Sequence of chain 1.H:
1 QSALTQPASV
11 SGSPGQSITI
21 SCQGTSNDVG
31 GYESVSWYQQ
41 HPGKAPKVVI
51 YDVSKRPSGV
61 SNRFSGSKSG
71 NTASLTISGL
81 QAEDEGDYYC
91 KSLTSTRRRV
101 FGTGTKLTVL

Sequence of chain 1.E:
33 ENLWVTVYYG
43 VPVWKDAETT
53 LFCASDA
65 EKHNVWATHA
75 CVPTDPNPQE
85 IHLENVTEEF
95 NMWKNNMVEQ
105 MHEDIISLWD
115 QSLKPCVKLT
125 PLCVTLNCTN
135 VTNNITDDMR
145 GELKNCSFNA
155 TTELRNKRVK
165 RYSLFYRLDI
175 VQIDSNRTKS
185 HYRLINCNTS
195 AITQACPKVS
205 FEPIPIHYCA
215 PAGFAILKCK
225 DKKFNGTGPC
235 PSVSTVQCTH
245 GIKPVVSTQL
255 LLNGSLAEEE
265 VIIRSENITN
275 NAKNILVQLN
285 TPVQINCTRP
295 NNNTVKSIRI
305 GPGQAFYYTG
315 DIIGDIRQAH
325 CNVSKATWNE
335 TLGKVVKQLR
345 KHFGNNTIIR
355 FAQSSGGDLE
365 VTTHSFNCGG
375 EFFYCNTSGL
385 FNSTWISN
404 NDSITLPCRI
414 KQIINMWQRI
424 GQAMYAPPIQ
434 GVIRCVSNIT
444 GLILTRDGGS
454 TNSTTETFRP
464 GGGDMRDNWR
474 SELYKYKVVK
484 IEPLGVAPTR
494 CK

Sequence of chain 1.G:
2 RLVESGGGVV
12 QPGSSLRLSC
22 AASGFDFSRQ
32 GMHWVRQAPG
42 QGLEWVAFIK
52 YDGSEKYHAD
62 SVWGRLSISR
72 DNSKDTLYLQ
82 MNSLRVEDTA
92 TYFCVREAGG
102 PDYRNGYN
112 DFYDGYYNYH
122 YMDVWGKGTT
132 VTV

The small molecule below binds the protein below.
Small molecule (SMILES): CC(=O)N[C@H]1[C@H](O[C@H]2[C@H](O)[C@@H](NC(C)=O)CO[C@@H]2CO)O[C@H](CO)[C@@H](O[C@@H]2O[C@H](CO[C@H]3O[C@H](CO[C@H]4O[C@H](CO)[C@@H](O)[C@H](O)[C@@H]4O)[C@@H](O)[C@H](O[C@H]4O[C@H](CO)[C@@H](O)[C@H](O)[C@@H]4O)[C@@H]3O)[C@@H](O)[C@H](O[C@H]3O[C@H](CO)[C@@H](O)[C@H](O)[C@@H]3O)[C@@H]2O)[C@@H]1O

Binding-site contacts:
Ligand atom C1 contacts residue TYS110 of chain 1.G at 3.9 Å.
Ligand atom O7 contacts residue THR129 of chain 1.E at 3.7 Å.
Ligand atom O2 contacts residue ASP52 of chain 1.H at 3.5 Å.
Ligand atom C5 contacts residue ASN153 of chain 1.E at 3.6 Å.
Ligand atom C8 contacts residue THR129 of chain 1.E at 3.9 Å.
Ligand atom C8 contacts residue TYR118 of chain 1.G at 3.9 Å (hydrophobic).
Ligand atom O3 contacts residue NAG1 of chain 1.IA at 3.4 Å.
Ligand atom O4 contacts residue ARG97 of chain 1.H at 3.9 Å.
Ligand atom C6 contacts residue ARG105 of chain 1.G at 3.7 Å.
Ligand atom O5 contacts residue TYS110 of chain 1.G at 3.5 Å.
Ligand atom O3 contacts residue ASN119 of chain 1.G at 3.2 Å (h-bond).
Ligand atom C4 contacts residue ASN119 of chain 1.G at 3.6 Å.
Ligand atom C4 contacts residue ARG97 of chain 1.H at 3.8 Å.
Ligand atom C4 contacts residue TYR120 of chain 1.G at 3.7 Å (hydrophobic).
Ligand atom O6 contacts residue ARG105 of chain 1.G at 3.0 Å (salt-bridge).
Ligand atom O2 contacts residue HIS121 of chain 1.G at 3.9 Å.
Ligand atom C3 contacts residue HIS121 of chain 1.G at 3.8 Å.
Ligand atom O3 contacts residue SER34 of chain 1.H at 2.9 Å (h-bond).
Ligand atom C1 contacts residue ASN153 of chain 1.E at 1.4 Å.
Ligand atom O2 contacts residue SER34 of chain 1.H at 3.8 Å.
Ligand atom O4 contacts residue ASN119 of chain 1.G at 2.9 Å (h-bond).
Ligand atom O7 contacts residue TYR118 of chain 1.G at 3.2 Å.
Ligand atom O4 contacts residue TYR120 of chain 1.G at 2.7 Å (h-bond).
Ligand atom O5 contacts residue ARG105 of chain 1.G at 3.4 Å (salt-bridge).
Ligand atom C2 contacts residue ASN153 of chain 1.E at 2.5 Å.
Ligand atom O6 contacts residue ARG97 of chain 1.H at 3.0 Å (salt-bridge).
Ligand atom C3 contacts residue ASN153 of chain 1.E at 3.8 Å.
Ligand atom O3 contacts residue ASP52 of chain 1.H at 3.7 Å.
Ligand atom C3 contacts residue ASN119 of chain 1.G at 3.2 Å.
Ligand atom O3 contacts residue TYR118 of chain 1.G at 3.8 Å.
Ligand atom N2 contacts residue ASN153 of chain 1.E at 2.9 Å (h-bond).
Ligand atom C6 contacts residue ASP103 of chain 1.G at 3.9 Å.
Ligand atom O4 contacts residue HIS121 of chain 1.G at 3.4 Å (h-bond).
Ligand atom O5 contacts residue ASN153 of chain 1.E at 2.4 Å (h-bond).
Ligand atom C5 contacts residue HIS121 of chain 1.G at 3.7 Å.
Ligand atom O3 contacts residue HIS121 of chain 1.G at 3.4 Å (h-bond).
Ligand atom O7 contacts residue ASN153 of chain 1.E at 3.0 Å (h-bond).
Ligand atom O6 contacts residue ASP52 of chain 1.H at 3.4 Å (salt-bridge).
Ligand atom C4 contacts residue ASP52 of chain 1.H at 3.9 Å.
Ligand atom C7 contacts residue ASN153 of chain 1.E at 3.4 Å.

Sequence of chain 1.A:
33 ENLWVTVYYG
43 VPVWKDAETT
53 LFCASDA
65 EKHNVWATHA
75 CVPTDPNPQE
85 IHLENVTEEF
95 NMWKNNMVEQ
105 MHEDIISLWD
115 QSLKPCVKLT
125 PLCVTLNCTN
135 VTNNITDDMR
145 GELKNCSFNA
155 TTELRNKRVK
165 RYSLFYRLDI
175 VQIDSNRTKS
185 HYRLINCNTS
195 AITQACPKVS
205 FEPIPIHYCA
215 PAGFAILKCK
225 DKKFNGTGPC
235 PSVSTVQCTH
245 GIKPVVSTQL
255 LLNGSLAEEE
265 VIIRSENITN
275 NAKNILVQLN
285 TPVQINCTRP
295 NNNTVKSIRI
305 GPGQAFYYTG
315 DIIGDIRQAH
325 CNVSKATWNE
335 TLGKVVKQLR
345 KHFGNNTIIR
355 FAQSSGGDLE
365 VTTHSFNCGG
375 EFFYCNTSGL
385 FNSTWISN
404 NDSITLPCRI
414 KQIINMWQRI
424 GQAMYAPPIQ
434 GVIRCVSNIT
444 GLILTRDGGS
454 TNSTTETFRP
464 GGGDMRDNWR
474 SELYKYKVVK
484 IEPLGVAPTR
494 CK